This small molecule binds to this protein.
Small molecule (SMILES): O=C(NCC(=O)N1CCCCC1)Nc1ccc2nnsc2c1

Sequence of chain 2.A:
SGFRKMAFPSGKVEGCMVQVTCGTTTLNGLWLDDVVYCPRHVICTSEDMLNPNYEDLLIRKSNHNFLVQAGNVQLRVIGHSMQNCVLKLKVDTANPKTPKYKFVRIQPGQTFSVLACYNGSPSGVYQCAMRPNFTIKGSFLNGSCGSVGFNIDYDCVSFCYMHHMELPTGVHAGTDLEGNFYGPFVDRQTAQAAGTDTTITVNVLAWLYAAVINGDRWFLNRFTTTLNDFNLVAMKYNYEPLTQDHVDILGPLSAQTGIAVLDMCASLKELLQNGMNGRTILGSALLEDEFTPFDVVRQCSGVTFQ

Binding-site contacts:
Ligand atom C13 contacts residue HIS41 of chain 2.A at 4.3 Å.
Ligand atom C22 contacts residue GLU166 of chain 2.A at 3.2 Å.
Ligand atom N07 contacts residue LEU167 of chain 2.A at 3.8 Å.
Ligand atom O03 contacts residue GLN189 of chain 2.A at 4.1 Å.
Ligand atom N08 contacts residue PRO168 of chain 2.A at 3.3 Å (h-bond).
Ligand atom O03 contacts residue MET49 of chain 2.A at 3.4 Å.
Ligand atom N07 contacts residue GLU166 of chain 2.A at 3.0 Å (salt-bridge).
Ligand atom C09 contacts residue CYS44 of chain 2.A at 3.2 Å (hydrophobic).
Ligand atom C11 contacts residue THR45 of chain 2.A at 3.6 Å.
Ligand atom C10 contacts residue THR25 of chain 2.A at 3.2 Å.
Ligand atom C19 contacts residue GLN189 of chain 2.A at 4.0 Å.
Ligand atom C13 contacts residue THR25 of chain 2.A at 3.4 Å.
Ligand atom C21 contacts residue GLU166 of chain 2.A at 3.3 Å.
Ligand atom C11 contacts residue MET49 of chain 2.A at 4.2 Å (hydrophobic).
Ligand atom N08 contacts residue LEU167 of chain 2.A at 3.5 Å.
Ligand atom C09 contacts residue HIS41 of chain 2.A at 3.1 Å.
Ligand atom C11 contacts residue THR25 of chain 2.A at 3.9 Å.
Ligand atom O03 contacts residue SER46 of chain 2.A at 4.4 Å.
Ligand atom C19 contacts residue GLU166 of chain 2.A at 3.8 Å.
Ligand atom C12 contacts residue MET49 of chain 2.A at 4.1 Å (hydrophobic).
Ligand atom C12 contacts residue SER46 of chain 2.A at 3.6 Å.
Ligand atom C10 contacts residue HIS41 of chain 2.A at 3.2 Å.
Ligand atom C15 contacts residue SER46 of chain 2.A at 4.2 Å.
Ligand atom C15 contacts residue ASN142 of chain 2.A at 3.6 Å.
Ligand atom C10 contacts residue CYS44 of chain 2.A at 4.2 Å (hydrophobic).
Ligand atom O02 contacts residue ASN142 of chain 2.A at 2.6 Å (h-bond).
Ligand atom N06 contacts residue GLN189 of chain 2.A at 3.4 Å (h-bond).
Ligand atom N07 contacts residue PRO168 of chain 2.A at 4.0 Å.
Ligand atom C09 contacts residue MET49 of chain 2.A at 4.0 Å (hydrophobic).
Ligand atom C18 contacts residue GLN189 of chain 2.A at 3.4 Å.
Ligand atom S01 contacts residue GLN189 of chain 2.A at 4.0 Å.
Ligand atom N08 contacts residue GLU166 of chain 2.A at 3.2 Å (salt-bridge).
Ligand atom C17 contacts residue GLN189 of chain 2.A at 3.8 Å.
Ligand atom S01 contacts residue PRO168 of chain 2.A at 4.0 Å.
Ligand atom S01 contacts residue GLU166 of chain 2.A at 3.9 Å.
Ligand atom C11 contacts residue CYS44 of chain 2.A at 3.1 Å (hydrophobic).
Ligand atom C16 contacts residue GLN189 of chain 2.A at 4.0 Å.
Ligand atom C14 contacts residue ASN142 of chain 2.A at 3.5 Å.
Ligand atom C11 contacts residue SER46 of chain 2.A at 3.6 Å.
Ligand atom C09 contacts residue THR25 of chain 2.A at 4.0 Å.